Binding-site contacts:
Ligand atom N7 contacts residue ASN14 of chain 3.A at 3.5 Å (h-bond).
Ligand atom C6 contacts residue PRO13 of chain 3.A at 4.2 Å (hydrophobic).
Ligand atom N9 contacts residue ARG228 of chain 3.A at 2.6 Å (salt-bridge).
Ligand atom N6 contacts residue TYR12 of chain 3.A at 3.2 Å (h-bond).
Ligand atom C4 contacts residue ASP16 of chain 3.A at 4.2 Å.
Ligand atom C6 contacts residue ASN14 of chain 3.A at 3.9 Å.
Ligand atom C2 contacts residue ASN14 of chain 3.A at 3.1 Å.
Ligand atom N7 contacts residue TYR12 of chain 3.A at 4.4 Å.
Ligand atom C6 contacts residue THR15 of chain 3.A at 4.4 Å.
Ligand atom N1 contacts residue ASN14 of chain 3.A at 3.4 Å.
Ligand atom C2 contacts residue ASP16 of chain 3.A at 3.0 Å.
Ligand atom N3 contacts residue ASN14 of chain 3.A at 3.5 Å.
Ligand atom N6 contacts residue PRO13 of chain 3.A at 4.1 Å.
Ligand atom N1 contacts residue ASP16 of chain 3.A at 3.6 Å.
Ligand atom C8 contacts residue ARG228 of chain 3.A at 3.7 Å.
Ligand atom C2 contacts residue THR15 of chain 3.A at 3.0 Å.
Ligand atom N3 contacts residue ASP16 of chain 3.A at 3.4 Å.
Ligand atom C6 contacts residue TYR12 of chain 3.A at 4.2 Å (hydrophobic).
Ligand atom N3 contacts residue ARG228 of chain 3.A at 3.4 Å (salt-bridge).
Ligand atom N9 contacts residue ASN14 of chain 3.A at 3.6 Å (h-bond).
Ligand atom C5 contacts residue TYR12 of chain 3.A at 4.4 Å (hydrophobic).
Ligand atom C8 contacts residue ASN14 of chain 3.A at 3.5 Å.
Ligand atom C4 contacts residue ASN14 of chain 3.A at 3.5 Å.
Ligand atom C5 contacts residue ASN14 of chain 3.A at 3.4 Å.
Ligand atom C4 contacts residue ARG228 of chain 3.A at 3.2 Å.
Ligand atom N3 contacts residue THR15 of chain 3.A at 4.0 Å.
Ligand atom C2 contacts residue ILE17 of chain 3.A at 4.4 Å (hydrophobic).
Ligand atom N3 contacts residue ILE17 of chain 3.A at 4.2 Å.
Ligand atom C6 contacts residue ASP16 of chain 3.A at 4.3 Å.
Ligand atom N1 contacts residue THR15 of chain 3.A at 3.3 Å (h-bond).
Ligand atom N1 contacts residue PRO13 of chain 3.A at 4.0 Å.

Sequence of chain 3.A:
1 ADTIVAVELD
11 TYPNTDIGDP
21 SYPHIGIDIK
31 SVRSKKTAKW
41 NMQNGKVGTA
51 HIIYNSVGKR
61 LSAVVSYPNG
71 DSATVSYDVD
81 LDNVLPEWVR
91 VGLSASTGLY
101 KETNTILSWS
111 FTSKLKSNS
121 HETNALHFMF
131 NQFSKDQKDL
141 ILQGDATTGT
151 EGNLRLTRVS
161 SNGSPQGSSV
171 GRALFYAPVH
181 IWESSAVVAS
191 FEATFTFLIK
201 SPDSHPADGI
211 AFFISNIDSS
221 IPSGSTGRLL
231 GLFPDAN

A protein and the small-molecule ligand that binds it are described below.
Small molecule (SMILES): Nc1ncnc2[nH]cnc12